This protein binds this small molecule.
Small molecule (SMILES): N[C@@H](Cc1c[nH]c[nH+]1)C(=O)O

Sequence of chain 1.B:
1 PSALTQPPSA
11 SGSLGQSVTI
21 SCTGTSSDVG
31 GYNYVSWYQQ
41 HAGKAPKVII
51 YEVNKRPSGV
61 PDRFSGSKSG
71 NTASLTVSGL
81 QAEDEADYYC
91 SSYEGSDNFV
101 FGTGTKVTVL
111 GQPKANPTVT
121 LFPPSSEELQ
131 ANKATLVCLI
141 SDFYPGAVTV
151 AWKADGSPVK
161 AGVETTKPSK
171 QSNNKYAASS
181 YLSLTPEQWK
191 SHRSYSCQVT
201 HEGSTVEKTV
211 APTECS

Sequence of chain 1.A:
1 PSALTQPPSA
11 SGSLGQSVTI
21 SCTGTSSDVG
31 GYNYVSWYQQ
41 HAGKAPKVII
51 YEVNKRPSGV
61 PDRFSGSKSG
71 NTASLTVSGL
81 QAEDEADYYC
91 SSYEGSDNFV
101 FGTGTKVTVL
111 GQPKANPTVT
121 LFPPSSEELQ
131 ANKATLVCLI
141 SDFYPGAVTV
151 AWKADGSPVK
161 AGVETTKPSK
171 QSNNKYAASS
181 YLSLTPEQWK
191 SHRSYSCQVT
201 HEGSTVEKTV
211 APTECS

Binding-site contacts:
Ligand atom O contacts residue DPR1 of chain 1.F at 2.3 Å (h-bond).
Ligand atom CA contacts residue DPR1 of chain 1.F at 2.4 Å.
Ligand atom CG contacts residue TYR34 of chain 1.A at 4.2 Å (hydrophobic).
Ligand atom ND1 contacts residue TYR51 of chain 1.A at 4.1 Å.
Ligand atom CE1 contacts residue TYR34 of chain 1.A at 3.1 Å (hydrophobic).
Ligand atom ND1 contacts residue TYR34 of chain 1.A at 4.0 Å.
Ligand atom C contacts residue DPR1 of chain 1.F at 1.4 Å.
Ligand atom CE1 contacts residue SER36 of chain 1.A at 4.1 Å.
Ligand atom CA contacts residue DPN1 of chain 1.E at 2.5 Å.
Ligand atom CB contacts residue DPR1 of chain 1.F at 3.3 Å.
Ligand atom CG contacts residue DPN1 of chain 1.E at 3.3 Å.
Ligand atom C contacts residue NH21 of chain 1.G at 3.4 Å.
Ligand atom O contacts residue DPN1 of chain 1.E at 3.2 Å.
Ligand atom CD2 contacts residue TYR34 of chain 1.A at 3.5 Å (hydrophobic).
Ligand atom CD2 contacts residue DPR1 of chain 1.F at 3.9 Å.
Ligand atom ND1 contacts residue DPR1 of chain 1.F at 4.1 Å.
Ligand atom O contacts residue TYR34 of chain 1.A at 4.1 Å.
Ligand atom O contacts residue PHE99 of chain 1.A at 3.6 Å.
Ligand atom C contacts residue TYR34 of chain 1.B at 4.3 Å (hydrophobic).
Ligand atom ND1 contacts residue DPN1 of chain 1.E at 3.1 Å (h-bond).
Ligand atom CB contacts residue PHE99 of chain 1.B at 3.1 Å (hydrophobic).
Ligand atom CE1 contacts residue GLU52 of chain 1.A at 4.0 Å.
Ligand atom C contacts residue DPN1 of chain 1.E at 3.3 Å.
Ligand atom CG contacts residue TYR51 of chain 1.A at 3.8 Å (hydrophobic).
Ligand atom NE2 contacts residue GLU52 of chain 1.A at 2.9 Å (salt-bridge).
Ligand atom CB contacts residue TYR93 of chain 1.B at 3.9 Å (hydrophobic).
Ligand atom CD2 contacts residue TYR51 of chain 1.A at 3.4 Å (hydrophobic).
Ligand atom CB contacts residue DPN1 of chain 1.E at 2.8 Å.
Ligand atom O contacts residue NH21 of chain 1.G at 3.1 Å (h-bond).
Ligand atom CA contacts residue TYR93 of chain 1.B at 3.9 Å (hydrophobic).
Ligand atom CG contacts residue DPR1 of chain 1.F at 3.5 Å.
Ligand atom CD2 contacts residue GLU52 of chain 1.A at 3.7 Å.
Ligand atom ND1 contacts residue SER36 of chain 1.A at 4.3 Å.
Ligand atom NE2 contacts residue TYR34 of chain 1.A at 2.9 Å.
Ligand atom NE2 contacts residue TYR51 of chain 1.A at 3.7 Å.
Ligand atom CE1 contacts residue TYR51 of chain 1.A at 3.3 Å (hydrophobic).
Ligand atom CA contacts residue PHE99 of chain 1.B at 4.2 Å (hydrophobic).
Ligand atom N contacts residue DPN1 of chain 1.E at 1.3 Å.
Ligand atom N contacts residue DPR1 of chain 1.F at 3.5 Å (h-bond).
Ligand atom CG contacts residue PHE99 of chain 1.B at 4.0 Å (hydrophobic).